Sequence of chain 1.A:
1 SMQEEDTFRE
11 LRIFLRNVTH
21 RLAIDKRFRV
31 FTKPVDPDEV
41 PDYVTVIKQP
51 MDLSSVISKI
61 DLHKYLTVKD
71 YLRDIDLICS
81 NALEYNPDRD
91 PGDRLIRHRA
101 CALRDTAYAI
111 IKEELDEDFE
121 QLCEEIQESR

A protein and the small-molecule ligand that binds it are described below.
Small molecule (SMILES): COc1cncc(-c2cnc(NC3CCNCC3)c3[nH]c(=O)c(C)cc23)c1

Binding-site contacts:
Ligand atom N18 contacts residue VAL40 of chain 1.A at 3.7 Å.
Ligand atom C10 contacts residue GLU39 of chain 1.A at 3.9 Å.
Ligand atom C48 contacts residue VAL30 of chain 1.A at 3.8 Å (hydrophobic).
Ligand atom O42 contacts residue TYR85 of chain 1.A at 4.0 Å.
Ligand atom N09 contacts residue VAL35 of chain 1.A at 3.7 Å.
Ligand atom N39 contacts residue ASN86 of chain 1.A at 3.0 Å (h-bond).
Ligand atom N30 contacts residue ASP93 of chain 1.A at 2.6 Å (salt-bridge).
Ligand atom N39 contacts residue TYR85 of chain 1.A at 3.7 Å.
Ligand atom C32 contacts residue ASP93 of chain 1.A at 3.5 Å.
Ligand atom C24 contacts residue ASP93 of chain 1.A at 3.3 Å.
Ligand atom C01 contacts residue GLU39 of chain 1.A at 3.8 Å.
Ligand atom N20 contacts residue ASN86 of chain 1.A at 2.8 Å (h-bond).
Ligand atom O05 contacts residue GLU39 of chain 1.A at 3.4 Å (salt-bridge).
Ligand atom C16 contacts residue VAL40 of chain 1.A at 3.7 Å (hydrophobic).
Ligand atom O42 contacts residue ASN86 of chain 1.A at 2.8 Å (h-bond).
Ligand atom N39 contacts residue ILE96 of chain 1.A at 3.7 Å.
Ligand atom C07 contacts residue GLU39 of chain 1.A at 3.8 Å.
Ligand atom C06 contacts residue GLU39 of chain 1.A at 3.8 Å.
Ligand atom N30 contacts residue ASP90 of chain 1.A at 3.9 Å.
Ligand atom C15 contacts residue VAL40 of chain 1.A at 3.9 Å (hydrophobic).
Ligand atom C41 contacts residue ASN86 of chain 1.A at 3.6 Å.
Ligand atom C07 contacts residue ASP36 of chain 1.A at 3.9 Å.
Ligand atom C27 contacts residue ASP90 of chain 1.A at 3.9 Å.
Ligand atom N20 contacts residue ILE96 of chain 1.A at 3.8 Å.
Ligand atom N09 contacts residue GLU39 of chain 1.A at 3.9 Å.
Ligand atom C38 contacts residue ASN86 of chain 1.A at 3.8 Å.
Ligand atom C43 contacts residue VAL35 of chain 1.A at 3.8 Å (hydrophobic).
Ligand atom C48 contacts residue VAL35 of chain 1.A at 3.8 Å (hydrophobic).
Ligand atom C19 contacts residue VAL40 of chain 1.A at 3.9 Å (hydrophobic).
Ligand atom C10 contacts residue VAL35 of chain 1.A at 3.5 Å (hydrophobic).
Ligand atom N20 contacts residue TYR85 of chain 1.A at 4.0 Å.
Ligand atom C44 contacts residue VAL35 of chain 1.A at 3.4 Å (hydrophobic).
Ligand atom C19 contacts residue ASN86 of chain 1.A at 3.7 Å.
Ligand atom C35 contacts residue ASP93 of chain 1.A at 3.7 Å.
Ligand atom C19 contacts residue ILE96 of chain 1.A at 3.9 Å (hydrophobic).
Ligand atom N09 contacts residue ASP36 of chain 1.A at 3.2 Å (salt-bridge).
Ligand atom C22 contacts residue ASN86 of chain 1.A at 3.7 Å.
Ligand atom C27 contacts residue ASP93 of chain 1.A at 3.2 Å.
Ligand atom C35 contacts residue ASN86 of chain 1.A at 3.6 Å.
Ligand atom C38 contacts residue ILE96 of chain 1.A at 3.9 Å (hydrophobic).